Sequence of chain 1.A:
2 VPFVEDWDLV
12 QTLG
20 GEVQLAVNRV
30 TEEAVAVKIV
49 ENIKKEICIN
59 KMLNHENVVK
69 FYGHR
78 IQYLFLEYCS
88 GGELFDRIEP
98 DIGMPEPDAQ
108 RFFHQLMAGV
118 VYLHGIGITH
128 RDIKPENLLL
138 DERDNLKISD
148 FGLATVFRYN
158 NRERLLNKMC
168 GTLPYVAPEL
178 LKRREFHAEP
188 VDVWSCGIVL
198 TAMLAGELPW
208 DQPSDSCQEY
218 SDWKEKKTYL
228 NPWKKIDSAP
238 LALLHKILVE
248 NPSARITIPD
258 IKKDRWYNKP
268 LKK

Binding-site contacts:
Ligand atom N3 contacts residue CYS86 of chain 1.A at 3.8 Å.
Ligand atom C10 contacts residue LEU14 of chain 1.A at 3.7 Å (hydrophobic).
Ligand atom C23 contacts residue GLY89 of chain 1.A at 3.9 Å.
Ligand atom C25 contacts residue SER87 of chain 1.A at 3.2 Å.
Ligand atom C25 contacts residue CYS86 of chain 1.A at 3.8 Å (hydrophobic).
Ligand atom N4 contacts residue ASP147 of chain 1.A at 3.4 Å.
Ligand atom C11 contacts residue LEU14 of chain 1.A at 3.8 Å (hydrophobic).
Ligand atom O3 contacts residue GLY89 of chain 1.A at 3.7 Å.
Ligand atom C23 contacts residue LEU14 of chain 1.A at 3.8 Å (hydrophobic).
Ligand atom O1 contacts residue ASP93 of chain 1.A at 3.8 Å.
Ligand atom C16 contacts residue LEU136 of chain 1.A at 3.9 Å (hydrophobic).
Ligand atom C17 contacts residue LEU83 of chain 1.A at 3.8 Å (hydrophobic).
Ligand atom N2 contacts residue GLU84 of chain 1.A at 3.8 Å.
Ligand atom C9 contacts residue LEU14 of chain 1.A at 3.3 Å (hydrophobic).
Ligand atom C21 contacts residue LYS37 of chain 1.A at 4.0 Å.
Ligand atom C22 contacts residue CYS86 of chain 1.A at 4.0 Å (hydrophobic).
Ligand atom C25 contacts residue TYR85 of chain 1.A at 3.7 Å (hydrophobic).
Ligand atom C22 contacts residue LEU14 of chain 1.A at 3.9 Å (hydrophobic).
Ligand atom C23 contacts residue CYS86 of chain 1.A at 3.3 Å (hydrophobic).
Ligand atom C20 contacts residue VAL22 of chain 1.A at 3.8 Å (hydrophobic).
Ligand atom C16 contacts residue GLU84 of chain 1.A at 3.7 Å.
Ligand atom C21 contacts residue ASP147 of chain 1.A at 3.9 Å.
Ligand atom C14 contacts residue LEU136 of chain 1.A at 3.3 Å (hydrophobic).
Ligand atom N3 contacts residue GLU84 of chain 1.A at 3.0 Å (salt-bridge).
Ligand atom C14 contacts residue ALA35 of chain 1.A at 3.8 Å (hydrophobic).
Ligand atom C25 contacts residue GLY89 of chain 1.A at 3.8 Å.
Ligand atom C15 contacts residue LEU136 of chain 1.A at 3.5 Å (hydrophobic).
Ligand atom C24 contacts residue GLY89 of chain 1.A at 3.7 Å.
Ligand atom C7 contacts residue LEU14 of chain 1.A at 3.6 Å (hydrophobic).
Ligand atom C16 contacts residue ALA35 of chain 1.A at 3.9 Å (hydrophobic).
Ligand atom N4 contacts residue LYS37 of chain 1.A at 3.2 Å (salt-bridge).
Ligand atom N2 contacts residue TYR85 of chain 1.A at 3.8 Å.
Ligand atom N4 contacts residue GLU54 of chain 1.A at 3.8 Å.
Ligand atom C24 contacts residue LEU14 of chain 1.A at 3.9 Å (hydrophobic).
Ligand atom N3 contacts residue LEU136 of chain 1.A at 3.5 Å.
Ligand atom N3 contacts residue ALA35 of chain 1.A at 3.4 Å.
Ligand atom N2 contacts residue CYS86 of chain 1.A at 3.2 Å (h-bond).
Ligand atom C12 contacts residue LEU136 of chain 1.A at 3.7 Å (hydrophobic).
Ligand atom N1 contacts residue ASP93 of chain 1.A at 3.4 Å (salt-bridge).
Ligand atom C13 contacts residue LEU14 of chain 1.A at 3.7 Å (hydrophobic).

This small molecule binds to this protein.
Small molecule (SMILES): COc1cc2c(cc1OCCCN1CCOCC1)Cc1c(-c3ccc(C#N)cc3)n[nH]c1-2